Sequence of chain 1.B:
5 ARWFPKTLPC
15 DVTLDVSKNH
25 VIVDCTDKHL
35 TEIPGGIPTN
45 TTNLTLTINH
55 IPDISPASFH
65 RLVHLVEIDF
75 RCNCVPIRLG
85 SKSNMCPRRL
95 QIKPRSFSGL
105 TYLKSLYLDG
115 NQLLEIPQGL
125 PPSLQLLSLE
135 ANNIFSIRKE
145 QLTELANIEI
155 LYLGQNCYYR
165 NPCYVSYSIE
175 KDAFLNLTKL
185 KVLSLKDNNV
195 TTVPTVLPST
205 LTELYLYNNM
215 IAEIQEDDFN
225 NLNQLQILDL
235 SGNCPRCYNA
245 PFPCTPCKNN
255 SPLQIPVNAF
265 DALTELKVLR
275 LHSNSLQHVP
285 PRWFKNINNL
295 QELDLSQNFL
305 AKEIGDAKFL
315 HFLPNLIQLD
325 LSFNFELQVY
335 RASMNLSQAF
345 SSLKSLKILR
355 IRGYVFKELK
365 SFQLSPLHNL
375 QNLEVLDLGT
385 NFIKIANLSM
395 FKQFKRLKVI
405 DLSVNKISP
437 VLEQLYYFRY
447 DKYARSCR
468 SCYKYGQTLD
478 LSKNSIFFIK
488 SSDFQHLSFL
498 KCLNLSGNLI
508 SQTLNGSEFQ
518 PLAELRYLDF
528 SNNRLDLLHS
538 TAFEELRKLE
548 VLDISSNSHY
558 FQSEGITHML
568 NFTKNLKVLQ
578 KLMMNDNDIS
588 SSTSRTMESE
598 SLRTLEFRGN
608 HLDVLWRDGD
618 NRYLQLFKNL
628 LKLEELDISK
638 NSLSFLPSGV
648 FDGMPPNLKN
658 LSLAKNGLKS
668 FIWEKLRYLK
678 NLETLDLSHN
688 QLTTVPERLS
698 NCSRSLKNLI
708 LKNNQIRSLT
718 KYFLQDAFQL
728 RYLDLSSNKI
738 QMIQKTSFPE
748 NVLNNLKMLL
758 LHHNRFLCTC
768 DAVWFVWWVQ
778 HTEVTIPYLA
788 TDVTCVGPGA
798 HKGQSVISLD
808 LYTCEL

Binding-site contacts:
Ligand atom O7 contacts residue GLU71 of chain 1.B at 3.6 Å (salt-bridge).
Ligand atom C8 contacts residue ILE26 of chain 1.B at 4.2 Å (hydrophobic).
Ligand atom O6 contacts residue VAL70 of chain 1.B at 3.8 Å.
Ligand atom O7 contacts residue LYS108 of chain 1.B at 3.4 Å.
Ligand atom C2 contacts residue GLU71 of chain 1.B at 4.2 Å.
Ligand atom O6 contacts residue SER109 of chain 1.B at 3.0 Å (h-bond).
Ligand atom C7 contacts residue GLN129 of chain 1.B at 4.4 Å.
Ligand atom C8 contacts residue ASN47 of chain 1.B at 4.2 Å.
Ligand atom O5 contacts residue GLU71 of chain 1.B at 3.3 Å.
Ligand atom O6 contacts residue GLU71 of chain 1.B at 3.0 Å (salt-bridge).
Ligand atom O7 contacts residue GLN129 of chain 1.B at 3.8 Å.
Ligand atom C5 contacts residue ASN47 of chain 1.B at 3.7 Å.
Ligand atom C5 contacts residue GLU71 of chain 1.B at 4.1 Å.
Ligand atom C4 contacts residue GLU71 of chain 1.B at 4.1 Å.
Ligand atom C2 contacts residue ASN47 of chain 1.B at 2.5 Å.
Ligand atom C5 contacts residue VAL70 of chain 1.B at 4.0 Å (hydrophobic).
Ligand atom C3 contacts residue ASN47 of chain 1.B at 3.8 Å.
Ligand atom C6 contacts residue VAL70 of chain 1.B at 3.5 Å (hydrophobic).
Ligand atom N2 contacts residue ASN47 of chain 1.B at 2.9 Å (h-bond).
Ligand atom C1 contacts residue ASN47 of chain 1.B at 1.5 Å.
Ligand atom C7 contacts residue ILE26 of chain 1.B at 4.5 Å (hydrophobic).
Ligand atom C1 contacts residue GLU71 of chain 1.B at 4.1 Å.
Ligand atom C6 contacts residue GLU71 of chain 1.B at 4.0 Å.
Ligand atom O5 contacts residue VAL70 of chain 1.B at 4.0 Å.
Ligand atom C6 contacts residue SER109 of chain 1.B at 4.0 Å.
Ligand atom C7 contacts residue ASN47 of chain 1.B at 3.0 Å.
Ligand atom O7 contacts residue ASN47 of chain 1.B at 2.7 Å (h-bond).
Ligand atom O5 contacts residue ASN47 of chain 1.B at 2.4 Å (h-bond).
Ligand atom C4 contacts residue ASN47 of chain 1.B at 4.3 Å.

A protein and the small-molecule ligand that binds it are described below.
Small molecule (SMILES): CC(=O)N[C@H]1[C@H](O[C@H]2[C@H](O)[C@@H](NC(C)=O)CO[C@@H]2CO)O[C@H](CO)[C@@H](O)[C@@H]1O